Sequence of chain 2.A:
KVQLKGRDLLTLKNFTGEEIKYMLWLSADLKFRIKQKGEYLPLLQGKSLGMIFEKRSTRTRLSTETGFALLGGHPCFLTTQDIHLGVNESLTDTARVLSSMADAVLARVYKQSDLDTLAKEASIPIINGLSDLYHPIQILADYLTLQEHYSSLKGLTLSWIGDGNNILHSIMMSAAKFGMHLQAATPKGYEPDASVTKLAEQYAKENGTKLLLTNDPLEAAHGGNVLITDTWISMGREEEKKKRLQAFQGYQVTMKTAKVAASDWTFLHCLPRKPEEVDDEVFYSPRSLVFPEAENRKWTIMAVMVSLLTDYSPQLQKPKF

Sequence of chain 1.A:
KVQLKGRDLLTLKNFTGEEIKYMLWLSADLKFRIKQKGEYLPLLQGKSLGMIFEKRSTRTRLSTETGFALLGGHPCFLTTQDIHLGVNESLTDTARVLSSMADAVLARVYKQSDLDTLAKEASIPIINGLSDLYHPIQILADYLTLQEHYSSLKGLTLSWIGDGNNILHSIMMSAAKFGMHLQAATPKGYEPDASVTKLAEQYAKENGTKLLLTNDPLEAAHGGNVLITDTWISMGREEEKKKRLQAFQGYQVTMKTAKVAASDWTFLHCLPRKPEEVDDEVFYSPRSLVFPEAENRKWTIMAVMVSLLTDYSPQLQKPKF

A protein and the small-molecule ligand that binds it are described below.
Small molecule (SMILES): N[C@@H](CCCNC(=O)CP(=O)(O)O)C(=O)O

Binding-site contacts:
Ligand atom N contacts residue ASP230 of chain 1.A at 2.7 Å (salt-bridge).
Ligand atom CB contacts residue ASP230 of chain 1.A at 3.7 Å.
Ligand atom O3P contacts residue THR58 of chain 1.A at 2.9 Å (h-bond).
Ligand atom O2P contacts residue ARG108 of chain 1.A at 3.4 Å (salt-bridge).
Ligand atom NE contacts residue LEU271 of chain 1.A at 2.8 Å (h-bond).
Ligand atom C1 contacts residue ARG108 of chain 1.A at 3.7 Å.
Ligand atom N contacts residue ASN165 of chain 1.A at 3.3 Å (h-bond).
Ligand atom O1 contacts residue HIS135 of chain 1.A at 2.8 Å (h-bond).
Ligand atom CD contacts residue LEU130 of chain 1.A at 3.7 Å (hydrophobic).
Ligand atom C1P contacts residue ARG59 of chain 1.A at 3.4 Å.
Ligand atom CA contacts residue SER234 of chain 1.A at 3.6 Å.
Ligand atom P contacts residue ARG108 of chain 1.A at 3.8 Å.
Ligand atom P contacts residue HIS84 of chain 2.A at 3.6 Å.
Ligand atom O2P contacts residue SER57 of chain 1.A at 2.7 Å (h-bond).
Ligand atom O1 contacts residue ARG297 of chain 1.A at 3.0 Å (salt-bridge).
Ligand atom O1 contacts residue ARG108 of chain 1.A at 2.9 Å (salt-bridge).
Ligand atom N contacts residue ASN166 of chain 1.A at 2.8 Å (h-bond).
Ligand atom P contacts residue ARG59 of chain 1.A at 3.8 Å.
Ligand atom O3P contacts residue HIS84 of chain 2.A at 3.3 Å (h-bond).
Ligand atom CD contacts residue CYS270 of chain 1.A at 3.7 Å (hydrophobic).
Ligand atom C1 contacts residue LEU271 of chain 1.A at 3.5 Å (hydrophobic).
Ligand atom OXT contacts residue SER234 of chain 1.A at 3.6 Å.
Ligand atom O3P contacts residue ARG59 of chain 1.A at 2.9 Å (salt-bridge).
Ligand atom N contacts residue SER234 of chain 1.A at 2.9 Å (h-bond).
Ligand atom C1 contacts residue ARG297 of chain 1.A at 3.6 Å.
Ligand atom O2P contacts residue THR58 of chain 1.A at 3.8 Å.
Ligand atom C1P contacts residue CYS270 of chain 1.A at 3.8 Å (hydrophobic).
Ligand atom C contacts residue SER234 of chain 1.A at 3.5 Å.
Ligand atom O1P contacts residue HIS84 of chain 2.A at 2.8 Å (h-bond).
Ligand atom O contacts residue SER234 of chain 1.A at 3.5 Å.
Ligand atom CD contacts residue HIS135 of chain 1.A at 3.7 Å.
Ligand atom OXT contacts residue ASN166 of chain 1.A at 3.0 Å (h-bond).
Ligand atom O2P contacts residue ARG59 of chain 1.A at 3.6 Å (salt-bridge).
Ligand atom CA contacts residue ASP230 of chain 1.A at 3.4 Å.
Ligand atom O2P contacts residue THR60 of chain 1.A at 2.8 Å (h-bond).
Ligand atom C1P contacts residue LEU271 of chain 1.A at 3.3 Å (hydrophobic).
Ligand atom O1 contacts residue THR60 of chain 1.A at 3.3 Å (h-bond).
Ligand atom O contacts residue MET235 of chain 1.A at 3.0 Å (h-bond).
Ligand atom OXT contacts residue LEU130 of chain 1.A at 3.7 Å.
Ligand atom O1P contacts residue ARG108 of chain 1.A at 2.8 Å (salt-bridge).